Binding-site contacts:
Ligand atom O7 contacts residue SER332 of chain 1.D at 2.5 Å (h-bond).
Ligand atom C9 contacts residue ALA436 of chain 1.D at 3.0 Å (hydrophobic).
Ligand atom C5 contacts residue TRP468 of chain 1.D at 4.0 Å (hydrophobic).
Ligand atom N3 contacts residue ALA359 of chain 1.D at 3.6 Å.
Ligand atom C9 contacts residue ALA359 of chain 1.D at 3.9 Å (hydrophobic).
Ligand atom C4 contacts residue ASP232 of chain 1.D at 3.6 Å.
Ligand atom S1 contacts residue ASP232 of chain 1.D at 3.8 Å.
Ligand atom N2 contacts residue ASP232 of chain 1.D at 3.9 Å.
Ligand atom O6 contacts residue SER42 of chain 1.D at 2.4 Å (h-bond).
Ligand atom O2 contacts residue ALA361 of chain 1.D at 3.3 Å.
Ligand atom O7 contacts residue PHE334 of chain 1.D at 3.7 Å.
Ligand atom C7 contacts residue ALA436 of chain 1.D at 3.4 Å (hydrophobic).
Ligand atom O6 contacts residue PHE334 of chain 1.D at 3.7 Å.
Ligand atom O7 contacts residue LEU402 of chain 1.D at 3.7 Å.
Ligand atom N3 contacts residue ALA436 of chain 1.D at 2.5 Å (h-bond).
Ligand atom O6 contacts residue ASP41 of chain 1.D at 3.6 Å.
Ligand atom O5 contacts residue PHE334 of chain 1.D at 3.5 Å.
Ligand atom C8 contacts residue ALA359 of chain 1.D at 3.9 Å (hydrophobic).
Ligand atom C5 contacts residue ASP232 of chain 1.D at 3.8 Å.
Ligand atom C2 contacts residue HIS227 of chain 1.D at 3.2 Å.
Ligand atom C1 contacts residue HIS227 of chain 1.D at 3.3 Å.
Ligand atom C12 contacts residue LEU43 of chain 1.D at 3.9 Å (hydrophobic).
Ligand atom O4 contacts residue LEU43 of chain 1.D at 3.5 Å.
Ligand atom S1 contacts residue VAL376 of chain 1.D at 3.6 Å.
Ligand atom O3 contacts residue GLY435 of chain 1.D at 3.7 Å.
Ligand atom C12 contacts residue LEU406 of chain 1.D at 3.6 Å (hydrophobic).
Ligand atom P1 contacts residue SER332 of chain 1.D at 3.9 Å.
Ligand atom C12 contacts residue SER42 of chain 1.D at 3.9 Å.
Ligand atom N2 contacts residue TRP468 of chain 1.D at 3.3 Å.
Ligand atom P1 contacts residue SER42 of chain 1.D at 1.6 Å.
Ligand atom C14 contacts residue SER42 of chain 1.D at 3.8 Å.
Ligand atom O5 contacts residue SER42 of chain 1.D at 2.9 Å (h-bond).
Ligand atom C5 contacts residue VAL376 of chain 1.D at 3.6 Å (hydrophobic).
Ligand atom O3 contacts residue ALA436 of chain 1.D at 2.8 Å (h-bond).
Ligand atom C3 contacts residue HIS227 of chain 1.D at 3.7 Å.
Ligand atom C13 contacts residue LEU360 of chain 1.D at 3.8 Å (hydrophobic).
Ligand atom C8 contacts residue ALA436 of chain 1.D at 3.4 Å (hydrophobic).
Ligand atom O2 contacts residue LEU360 of chain 1.D at 3.9 Å.
Ligand atom O7 contacts residue SER42 of chain 1.D at 2.2 Å (h-bond).
Ligand atom C13 contacts residue ALA359 of chain 1.D at 3.9 Å (hydrophobic).

A small-molecule ligand and the protein it binds are described below.
Small molecule (SMILES): C[C@@H](N)C(=O)SCCNC(=O)CCNC(=O)[C@@H](O)C(C)(C)COP(=O)(O)O

Sequence of chain 1.D:
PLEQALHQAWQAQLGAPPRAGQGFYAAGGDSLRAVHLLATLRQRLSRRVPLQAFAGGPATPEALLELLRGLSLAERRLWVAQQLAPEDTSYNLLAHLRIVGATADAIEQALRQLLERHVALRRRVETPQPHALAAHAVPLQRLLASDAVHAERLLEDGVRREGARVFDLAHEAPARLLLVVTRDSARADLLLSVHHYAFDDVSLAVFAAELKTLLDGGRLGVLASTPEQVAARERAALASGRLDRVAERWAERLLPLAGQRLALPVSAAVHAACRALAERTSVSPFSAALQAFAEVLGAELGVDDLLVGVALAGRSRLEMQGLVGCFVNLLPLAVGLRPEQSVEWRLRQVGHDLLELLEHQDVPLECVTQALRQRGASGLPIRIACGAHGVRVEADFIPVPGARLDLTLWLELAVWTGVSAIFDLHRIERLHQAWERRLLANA